Sequence of chain 4.K:
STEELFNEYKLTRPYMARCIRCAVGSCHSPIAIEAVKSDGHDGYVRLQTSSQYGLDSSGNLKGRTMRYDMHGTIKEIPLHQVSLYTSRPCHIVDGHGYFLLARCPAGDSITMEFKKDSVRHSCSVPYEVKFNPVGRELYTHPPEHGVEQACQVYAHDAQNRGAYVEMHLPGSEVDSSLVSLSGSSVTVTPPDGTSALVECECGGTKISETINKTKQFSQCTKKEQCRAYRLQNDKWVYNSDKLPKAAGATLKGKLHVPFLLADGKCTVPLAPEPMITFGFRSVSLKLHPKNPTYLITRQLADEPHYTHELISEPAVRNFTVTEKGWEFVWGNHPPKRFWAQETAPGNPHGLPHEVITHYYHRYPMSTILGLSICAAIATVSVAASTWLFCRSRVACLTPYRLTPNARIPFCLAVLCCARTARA

This small molecule binds to this protein.
Small molecule (SMILES): CC(=O)N[C@@H]1[C@@H](O)[C@H](O)[C@@H](CO)O[C@H]1O

Binding-site contacts:
Ligand atom O6 contacts residue SER284 of chain 4.K at 2.9 Å (h-bond).
Ligand atom O6 contacts residue ASN318 of chain 4.K at 3.0 Å (h-bond).
Ligand atom O4 contacts residue ASN318 of chain 4.K at 4.5 Å.
Ligand atom C6 contacts residue SER284 of chain 4.K at 3.4 Å.
Ligand atom C6 contacts residue ASN318 of chain 4.K at 3.2 Å.